This small molecule binds to this protein.
Small molecule (SMILES): CC(=O)N[C@H]1[C@H](O[C@H]2[C@H](O)[C@@H](NC(C)=O)CO[C@@H]2CO)O[C@H](CO)[C@@H](O)[C@@H]1O

Sequence of chain 1.A:
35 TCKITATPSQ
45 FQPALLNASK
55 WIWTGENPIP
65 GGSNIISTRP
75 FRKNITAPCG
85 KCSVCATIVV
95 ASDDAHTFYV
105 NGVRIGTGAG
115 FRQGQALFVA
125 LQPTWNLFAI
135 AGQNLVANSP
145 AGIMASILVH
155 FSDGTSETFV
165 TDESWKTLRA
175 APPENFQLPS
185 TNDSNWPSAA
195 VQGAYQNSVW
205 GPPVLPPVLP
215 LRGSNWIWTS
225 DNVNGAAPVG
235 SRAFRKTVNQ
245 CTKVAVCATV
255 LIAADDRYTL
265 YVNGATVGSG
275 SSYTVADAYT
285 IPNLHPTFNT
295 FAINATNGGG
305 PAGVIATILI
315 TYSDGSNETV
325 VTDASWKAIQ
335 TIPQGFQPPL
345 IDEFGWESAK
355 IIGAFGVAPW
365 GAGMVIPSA

Binding-site contacts:
Ligand atom O7 contacts residue ASN298 of chain 1.A at 3.6 Å.
Ligand atom C7 contacts residue ILE336 of chain 1.A at 4.5 Å (hydrophobic).
Ligand atom C1 contacts residue ASN298 of chain 1.A at 1.4 Å.
Ligand atom C8 contacts residue GLN338 of chain 1.A at 4.4 Å.
Ligand atom C4 contacts residue SER235 of chain 1.A at 4.5 Å.
Ligand atom O5 contacts residue SER235 of chain 1.A at 4.0 Å.
Ligand atom C2 contacts residue ASN298 of chain 1.A at 2.6 Å.
Ligand atom C5 contacts residue THR300 of chain 1.A at 3.5 Å.
Ligand atom C5 contacts residue SER235 of chain 1.A at 3.6 Å.
Ligand atom C5 contacts residue ASN298 of chain 1.A at 3.6 Å.
Ligand atom C6 contacts residue THR300 of chain 1.A at 3.5 Å.
Ligand atom C7 contacts residue PHE340 of chain 1.A at 4.2 Å (hydrophobic).
Ligand atom C4 contacts residue ASN298 of chain 1.A at 4.3 Å.
Ligand atom O5 contacts residue THR300 of chain 1.A at 3.7 Å.
Ligand atom C3 contacts residue ASN298 of chain 1.A at 3.8 Å.
Ligand atom C7 contacts residue ASN298 of chain 1.A at 3.5 Å.
Ligand atom C3 contacts residue SER235 of chain 1.A at 4.3 Å.
Ligand atom C8 contacts residue ILE336 of chain 1.A at 4.3 Å (hydrophobic).
Ligand atom C1 contacts residue SER235 of chain 1.A at 3.8 Å.
Ligand atom O5 contacts residue ASN298 of chain 1.A at 2.3 Å (h-bond).
Ligand atom C1 contacts residue THR300 of chain 1.A at 4.3 Å.
Ligand atom O7 contacts residue ILE336 of chain 1.A at 3.8 Å.
Ligand atom C8 contacts residue PHE340 of chain 1.A at 3.5 Å (hydrophobic).
Ligand atom C6 contacts residue ARG261 of chain 1.A at 4.2 Å.
Ligand atom N2 contacts residue ASN298 of chain 1.A at 3.0 Å (h-bond).